A protein and the small-molecule ligand that binds it are described below.
Small molecule (SMILES): Nc1ncnc2c1ncn2[C@@H]1O[C@H](CO[P](=O)(O)O[P](=O)(O)NP(=O)(O)O)[C@@H](O)[C@H]1O

Binding-site contacts:
Ligand atom O1A contacts residue ASN169 of chain 1.A at 3.5 Å (h-bond).
Ligand atom PB contacts residue LYS69 of chain 1.A at 3.5 Å.
Ligand atom O1G contacts residue PHE51 of chain 1.A at 3.2 Å.
Ligand atom O2G contacts residue GLU168 of chain 1.A at 3.0 Å (salt-bridge).
Ligand atom O2A contacts residue ASN169 of chain 1.A at 3.2 Å (h-bond).
Ligand atom C6 contacts residue ASP119 of chain 1.A at 3.7 Å.
Ligand atom PG contacts residue LYS166 of chain 1.A at 3.5 Å.
Ligand atom O2B contacts residue PHE51 of chain 1.A at 2.9 Å (h-bond).
Ligand atom N6 contacts residue ASP119 of chain 1.A at 2.8 Å (salt-bridge).
Ligand atom O3A contacts residue LYS69 of chain 1.A at 3.3 Å (salt-bridge).
Ligand atom O2B contacts residue LYS69 of chain 1.A at 2.5 Å (salt-bridge).
Ligand atom PB contacts residue MG1 of chain 1.B at 3.1 Å.
Ligand atom O2B contacts residue SER50 of chain 1.A at 3.4 Å (h-bond).
Ligand atom O3G contacts residue LYS166 of chain 1.A at 3.7 Å.
Ligand atom O3A contacts residue GLY49 of chain 1.A at 3.6 Å.
Ligand atom O1A contacts residue THR181 of chain 1.A at 3.0 Å (h-bond).
Ligand atom C2 contacts residue ILE121 of chain 1.A at 3.4 Å (hydrophobic).
Ligand atom PB contacts residue GLY49 of chain 1.A at 3.5 Å.
Ligand atom C6 contacts residue ALA67 of chain 1.A at 3.6 Å (hydrophobic).
Ligand atom N6 contacts residue ALA67 of chain 1.A at 3.5 Å.
Ligand atom O2G contacts residue LYS166 of chain 1.A at 2.9 Å (salt-bridge).
Ligand atom O3A contacts residue MG1 of chain 1.B at 3.2 Å.
Ligand atom O1B contacts residue SER50 of chain 1.A at 2.7 Å (h-bond).
Ligand atom PB contacts residue SER50 of chain 1.A at 3.5 Å.
Ligand atom N1 contacts residue ILE121 of chain 1.A at 3.1 Å (h-bond).
Ligand atom PG contacts residue MG1 of chain 1.B at 3.5 Å.
Ligand atom O1B contacts residue GLY49 of chain 1.A at 3.1 Å.
Ligand atom PA contacts residue MG1 of chain 1.B at 3.2 Å.
Ligand atom N6 contacts residue VAL102 of chain 1.A at 3.6 Å.
Ligand atom O2A contacts residue GLU168 of chain 1.A at 2.9 Å (salt-bridge).
Ligand atom O2A contacts residue MG1 of chain 1.B at 2.2 Å.
Ligand atom O1B contacts residue MG1 of chain 1.B at 2.2 Å.
Ligand atom O2G contacts residue ASN169 of chain 1.A at 3.2 Å (h-bond).
Ligand atom O2G contacts residue MG1 of chain 1.B at 2.3 Å.
Ligand atom N3 contacts residue LEU171 of chain 1.A at 3.6 Å.
Ligand atom O2' contacts residue GLU168 of chain 1.A at 2.9 Å (salt-bridge).
Ligand atom C2' contacts residue GLU168 of chain 1.A at 3.5 Å.
Ligand atom O2' contacts residue LEU171 of chain 1.A at 3.4 Å.
Ligand atom N3 contacts residue ILE46 of chain 1.A at 3.4 Å.
Ligand atom O2B contacts residue GLY49 of chain 1.A at 3.5 Å.

Sequence of chain 1.A:
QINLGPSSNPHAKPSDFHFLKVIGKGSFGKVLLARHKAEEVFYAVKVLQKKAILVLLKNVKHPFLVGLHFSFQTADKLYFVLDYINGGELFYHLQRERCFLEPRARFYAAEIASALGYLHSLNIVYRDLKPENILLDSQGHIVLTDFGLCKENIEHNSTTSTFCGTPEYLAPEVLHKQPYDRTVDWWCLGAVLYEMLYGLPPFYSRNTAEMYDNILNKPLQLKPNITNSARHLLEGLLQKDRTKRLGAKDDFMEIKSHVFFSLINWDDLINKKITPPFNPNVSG